Binding-site contacts:
Ligand atom O7 contacts residue THR193 of chain 1.B at 4.0 Å.
Ligand atom C7 contacts residue THR193 of chain 1.B at 4.5 Å.
Ligand atom O6 contacts residue THR193 of chain 1.B at 3.7 Å.
Ligand atom C5 contacts residue ASN191 of chain 1.B at 3.6 Å.
Ligand atom C6 contacts residue THR193 of chain 1.B at 4.5 Å.
Ligand atom C8 contacts residue GLU194 of chain 1.B at 4.0 Å.
Ligand atom C2 contacts residue ASN191 of chain 1.B at 2.5 Å.
Ligand atom C1 contacts residue THR193 of chain 1.B at 3.4 Å.
Ligand atom C1 contacts residue ILE156 of chain 1.B at 4.0 Å (hydrophobic).
Ligand atom C8 contacts residue GLN189 of chain 1.B at 4.5 Å.
Ligand atom C2 contacts residue ILE156 of chain 1.B at 4.4 Å (hydrophobic).
Ligand atom C3 contacts residue ASN191 of chain 1.B at 3.8 Å.
Ligand atom C8 contacts residue THR150 of chain 1.B at 4.1 Å.
Ligand atom C1 contacts residue ASN191 of chain 1.B at 1.4 Å.
Ligand atom C7 contacts residue ILE156 of chain 1.B at 3.8 Å (hydrophobic).
Ligand atom C8 contacts residue THR193 of chain 1.B at 4.4 Å.
Ligand atom O7 contacts residue GLN189 of chain 1.B at 4.1 Å.
Ligand atom C5 contacts residue THR193 of chain 1.B at 3.7 Å.
Ligand atom O7 contacts residue LYS229 of chain 1.B at 4.2 Å.
Ligand atom C8 contacts residue ILE156 of chain 1.B at 3.8 Å (hydrophobic).
Ligand atom C7 contacts residue ASN191 of chain 1.B at 3.5 Å.
Ligand atom C4 contacts residue ASN191 of chain 1.B at 4.2 Å.
Ligand atom O6 contacts residue GLU194 of chain 1.B at 3.6 Å (salt-bridge).
Ligand atom O5 contacts residue THR193 of chain 1.B at 3.6 Å (h-bond).
Ligand atom N2 contacts residue ILE156 of chain 1.B at 3.6 Å.
Ligand atom O7 contacts residue ASN191 of chain 1.B at 3.5 Å (h-bond).
Ligand atom N2 contacts residue ASN191 of chain 1.B at 3.1 Å (h-bond).
Ligand atom O5 contacts residue ASN191 of chain 1.B at 2.3 Å (h-bond).

Sequence of chain 1.B:
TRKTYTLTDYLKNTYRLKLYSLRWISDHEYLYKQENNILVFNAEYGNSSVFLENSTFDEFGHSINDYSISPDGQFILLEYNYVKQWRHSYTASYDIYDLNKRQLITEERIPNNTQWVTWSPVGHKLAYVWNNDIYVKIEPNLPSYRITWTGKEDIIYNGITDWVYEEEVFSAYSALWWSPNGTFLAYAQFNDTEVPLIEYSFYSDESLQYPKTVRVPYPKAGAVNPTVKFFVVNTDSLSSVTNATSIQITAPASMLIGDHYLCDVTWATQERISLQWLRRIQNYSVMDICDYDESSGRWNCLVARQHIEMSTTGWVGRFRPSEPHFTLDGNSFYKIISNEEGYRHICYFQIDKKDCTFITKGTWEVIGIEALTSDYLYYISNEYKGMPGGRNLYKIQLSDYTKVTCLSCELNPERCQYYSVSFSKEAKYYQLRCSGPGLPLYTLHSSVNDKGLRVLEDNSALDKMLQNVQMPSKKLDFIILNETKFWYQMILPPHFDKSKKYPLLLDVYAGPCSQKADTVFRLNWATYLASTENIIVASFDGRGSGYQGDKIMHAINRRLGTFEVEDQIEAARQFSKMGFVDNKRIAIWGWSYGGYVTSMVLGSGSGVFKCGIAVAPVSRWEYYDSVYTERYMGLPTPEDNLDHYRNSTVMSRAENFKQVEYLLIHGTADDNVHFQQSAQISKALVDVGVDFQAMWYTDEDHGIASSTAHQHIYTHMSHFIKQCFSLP

The protein below binds the small molecule below.
Small molecule (SMILES): CC(=O)N[C@H]1[C@H](O[C@H]2[C@H](O)[C@@H](NC(C)=O)CO[C@@H]2CO)O[C@H](CO)[C@@H](O)[C@@H]1O